Sequence of chain 1.B:
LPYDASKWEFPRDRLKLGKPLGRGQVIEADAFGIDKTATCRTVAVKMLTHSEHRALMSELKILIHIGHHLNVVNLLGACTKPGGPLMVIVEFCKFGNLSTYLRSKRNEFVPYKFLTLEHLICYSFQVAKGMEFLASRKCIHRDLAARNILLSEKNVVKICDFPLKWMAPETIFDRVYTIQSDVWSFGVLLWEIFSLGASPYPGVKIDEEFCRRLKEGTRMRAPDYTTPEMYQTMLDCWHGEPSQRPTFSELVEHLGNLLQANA

Binding-site contacts:
Ligand atom C19 contacts residue ASP182 of chain 1.B at 3.8 Å.
Ligand atom C22 contacts residue LYS54 of chain 1.B at 3.6 Å.
Ligand atom C8 contacts residue LEU26 of chain 1.B at 3.7 Å (hydrophobic).
Ligand atom C13 contacts residue ASP182 of chain 1.B at 3.7 Å.
Ligand atom C24 contacts residue ASP182 of chain 1.B at 3.2 Å.
Ligand atom O1 contacts residue CYS181 of chain 1.B at 3.1 Å.
Ligand atom C14 contacts residue ASP182 of chain 1.B at 3.7 Å.
Ligand atom C21 contacts residue LYS54 of chain 1.B at 3.4 Å.
Ligand atom C16 contacts residue LEU171 of chain 1.B at 3.7 Å (hydrophobic).
Ligand atom N4 contacts residue LEU171 of chain 1.B at 3.5 Å.
Ligand atom N4 contacts residue PHE104 of chain 1.B at 3.7 Å.
Ligand atom N4 contacts residue ALA52 of chain 1.B at 3.7 Å.
Ligand atom C22 contacts residue VAL102 of chain 1.B at 3.7 Å (hydrophobic).
Ligand atom C11 contacts residue ASP182 of chain 1.B at 3.8 Å.
Ligand atom C9 contacts residue LEU171 of chain 1.B at 3.5 Å (hydrophobic).
Ligand atom C20 contacts residue GLU71 of chain 1.B at 3.2 Å.
Ligand atom C21 contacts residue VAL102 of chain 1.B at 3.8 Å (hydrophobic).
Ligand atom C17 contacts residue LEU171 of chain 1.B at 3.7 Å (hydrophobic).
Ligand atom C12 contacts residue GLU71 of chain 1.B at 3.5 Å.
Ligand atom N2 contacts residue GLU71 of chain 1.B at 2.9 Å (salt-bridge).
Ligand atom C8 contacts residue LEU171 of chain 1.B at 3.5 Å (hydrophobic).
Ligand atom C2 contacts residue CYS160 of chain 1.B at 3.5 Å (hydrophobic).
Ligand atom N3 contacts residue VAL34 of chain 1.B at 3.6 Å.
Ligand atom O1 contacts residue ASP182 of chain 1.B at 2.8 Å (salt-bridge).
Ligand atom N4 contacts residue CYS105 of chain 1.B at 3.3 Å (h-bond).
Ligand atom C10 contacts residue CYS181 of chain 1.B at 3.8 Å (hydrophobic).
Ligand atom C1 contacts residue HIS162 of chain 1.B at 3.6 Å.
Ligand atom C17 contacts residue ALA52 of chain 1.B at 3.7 Å (hydrophobic).
Ligand atom C2 contacts residue ILE161 of chain 1.B at 3.7 Å (hydrophobic).
Ligand atom C1 contacts residue ILE161 of chain 1.B at 2.9 Å (hydrophobic).
Ligand atom N2 contacts residue ASP182 of chain 1.B at 3.8 Å.
Ligand atom C9 contacts residue LEU26 of chain 1.B at 3.6 Å (hydrophobic).
Ligand atom C11 contacts residue CYS181 of chain 1.B at 3.7 Å (hydrophobic).
Ligand atom C13 contacts residue GLU71 of chain 1.B at 3.3 Å.
Ligand atom C16 contacts residue GLU103 of chain 1.B at 3.3 Å.
Ligand atom C3 contacts residue ILE74 of chain 1.B at 3.6 Å (hydrophobic).
Ligand atom C11 contacts residue VAL85 of chain 1.B at 3.4 Å (hydrophobic).
Ligand atom C6 contacts residue HIS162 of chain 1.B at 3.7 Å.
Ligand atom C16 contacts residue ALA52 of chain 1.B at 3.6 Å (hydrophobic).
Ligand atom C18 contacts residue LEU171 of chain 1.B at 3.6 Å (hydrophobic).

The small molecule below binds the protein below.
Small molecule (SMILES): O=C(Nc1ccc(Oc2ccccc2)cc1)c1cccnc1NCc1ccncc1